Sequence of chain 3.C:
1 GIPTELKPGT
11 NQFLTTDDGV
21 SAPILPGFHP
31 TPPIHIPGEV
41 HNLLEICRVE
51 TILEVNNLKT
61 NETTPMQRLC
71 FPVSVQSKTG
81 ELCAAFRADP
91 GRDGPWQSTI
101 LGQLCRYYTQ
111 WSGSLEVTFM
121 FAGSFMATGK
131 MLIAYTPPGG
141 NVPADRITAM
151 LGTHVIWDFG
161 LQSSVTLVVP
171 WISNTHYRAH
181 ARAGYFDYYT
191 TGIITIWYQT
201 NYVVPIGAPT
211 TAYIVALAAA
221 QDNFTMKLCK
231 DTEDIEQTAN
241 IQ

Sequence of chain 3.A:
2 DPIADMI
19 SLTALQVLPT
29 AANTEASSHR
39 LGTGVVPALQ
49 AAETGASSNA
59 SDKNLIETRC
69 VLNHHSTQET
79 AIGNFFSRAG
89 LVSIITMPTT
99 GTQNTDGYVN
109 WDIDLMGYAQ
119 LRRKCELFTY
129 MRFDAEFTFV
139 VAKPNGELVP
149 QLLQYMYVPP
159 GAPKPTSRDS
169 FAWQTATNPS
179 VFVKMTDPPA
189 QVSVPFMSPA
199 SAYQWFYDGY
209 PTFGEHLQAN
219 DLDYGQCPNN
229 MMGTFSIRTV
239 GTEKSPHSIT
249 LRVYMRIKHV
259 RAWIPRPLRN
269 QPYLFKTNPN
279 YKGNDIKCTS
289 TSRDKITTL

The small molecule below binds the protein below.
Small molecule (SMILES): CCO/N=C/c1ccc(OCC[C@@H](C)CCN2CCN(c3ccncc3)C2=O)cc1

Sequence of chain 4.C:
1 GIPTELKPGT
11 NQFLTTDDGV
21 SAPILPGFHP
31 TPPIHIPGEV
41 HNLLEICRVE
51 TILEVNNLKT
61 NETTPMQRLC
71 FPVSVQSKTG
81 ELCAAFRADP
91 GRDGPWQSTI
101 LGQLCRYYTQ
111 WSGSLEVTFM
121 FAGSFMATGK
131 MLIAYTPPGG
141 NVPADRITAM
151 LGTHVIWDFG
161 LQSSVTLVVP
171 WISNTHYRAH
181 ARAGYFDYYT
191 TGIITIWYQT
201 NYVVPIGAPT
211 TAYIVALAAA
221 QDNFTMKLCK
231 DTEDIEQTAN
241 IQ

Binding-site contacts:
Ligand atom CAO contacts residue MET230 of chain 3.A at 3.6 Å (hydrophobic).
Ligand atom CAG contacts residue ASN228 of chain 3.A at 3.3 Å.
Ligand atom CBB contacts residue LEU113 of chain 3.A at 3.7 Å (hydrophobic).
Ligand atom CAA contacts residue PRO177 of chain 3.A at 3.2 Å (hydrophobic).
Ligand atom CAE contacts residue ASN228 of chain 3.A at 3.6 Å.
Ligand atom CAK contacts residue PHE135 of chain 3.A at 3.3 Å (hydrophobic).
Ligand atom CAS contacts residue ASN228 of chain 3.A at 3.5 Å.
Ligand atom NBD contacts residue ASN228 of chain 3.A at 3.7 Å.
Ligand atom CAL contacts residue ILE111 of chain 3.A at 3.9 Å (hydrophobic).
Ligand atom CAF contacts residue ASP112 of chain 3.A at 3.9 Å.
Ligand atom CAQ contacts residue LEU113 of chain 3.A at 3.6 Å (hydrophobic).
Ligand atom CAM contacts residue TYR155 of chain 3.A at 3.9 Å (hydrophobic).
Ligand atom NBC contacts residue ASN228 of chain 3.A at 3.7 Å.
Ligand atom CAS contacts residue TRP203 of chain 3.A at 3.4 Å (hydrophobic).
Ligand atom CAZ contacts residue ILE111 of chain 3.A at 3.9 Å (hydrophobic).
Ligand atom CAN contacts residue ILE111 of chain 3.A at 3.8 Å (hydrophobic).
Ligand atom CAN contacts residue PHE135 of chain 3.A at 3.8 Å (hydrophobic).
Ligand atom CAE contacts residue GLN202 of chain 3.A at 3.6 Å.
Ligand atom CAR contacts residue TYR201 of chain 3.A at 3.5 Å (hydrophobic).
Ligand atom CAS contacts residue TYR201 of chain 3.A at 3.9 Å (hydrophobic).
Ligand atom OAC contacts residue ASP112 of chain 3.A at 3.8 Å.
Ligand atom CAP contacts residue LEU113 of chain 3.A at 3.6 Å (hydrophobic).
Ligand atom CAR contacts residue ASN228 of chain 3.A at 3.7 Å.
Ligand atom CBA contacts residue TRP203 of chain 3.A at 3.8 Å (hydrophobic).
Ligand atom NAU contacts residue MET114 of chain 3.A at 3.9 Å.
Ligand atom CAA contacts residue VAL179 of chain 3.A at 3.5 Å (hydrophobic).
Ligand atom CAX contacts residue ASN228 of chain 3.A at 3.8 Å.
Ligand atom OAC contacts residue LEU113 of chain 3.A at 3.4 Å (h-bond).
Ligand atom CAF contacts residue MET114 of chain 3.A at 3.1 Å (hydrophobic).
Ligand atom CAJ contacts residue TYR155 of chain 3.A at 3.5 Å (hydrophobic).
Ligand atom CAG contacts residue TRP203 of chain 3.A at 3.7 Å (hydrophobic).
Ligand atom CAG contacts residue GLN202 of chain 3.A at 3.5 Å.
Ligand atom CAL contacts residue TYR155 of chain 3.A at 3.4 Å (hydrophobic).
Ligand atom NBD contacts residue TRP203 of chain 3.A at 3.6 Å.
Ligand atom NAT contacts residue TYR155 of chain 3.A at 3.9 Å.
Ligand atom OAW contacts residue MET195 of chain 3.A at 3.4 Å.
Ligand atom CAD contacts residue PHE137 of chain 3.A at 3.9 Å (hydrophobic).
Ligand atom CAI contacts residue PHE135 of chain 3.A at 3.5 Å (hydrophobic).
Ligand atom CBA contacts residue ASN228 of chain 3.A at 3.7 Å.
Ligand atom CAH contacts residue MET114 of chain 3.A at 3.5 Å (hydrophobic).